Sequence of chain 1.A:
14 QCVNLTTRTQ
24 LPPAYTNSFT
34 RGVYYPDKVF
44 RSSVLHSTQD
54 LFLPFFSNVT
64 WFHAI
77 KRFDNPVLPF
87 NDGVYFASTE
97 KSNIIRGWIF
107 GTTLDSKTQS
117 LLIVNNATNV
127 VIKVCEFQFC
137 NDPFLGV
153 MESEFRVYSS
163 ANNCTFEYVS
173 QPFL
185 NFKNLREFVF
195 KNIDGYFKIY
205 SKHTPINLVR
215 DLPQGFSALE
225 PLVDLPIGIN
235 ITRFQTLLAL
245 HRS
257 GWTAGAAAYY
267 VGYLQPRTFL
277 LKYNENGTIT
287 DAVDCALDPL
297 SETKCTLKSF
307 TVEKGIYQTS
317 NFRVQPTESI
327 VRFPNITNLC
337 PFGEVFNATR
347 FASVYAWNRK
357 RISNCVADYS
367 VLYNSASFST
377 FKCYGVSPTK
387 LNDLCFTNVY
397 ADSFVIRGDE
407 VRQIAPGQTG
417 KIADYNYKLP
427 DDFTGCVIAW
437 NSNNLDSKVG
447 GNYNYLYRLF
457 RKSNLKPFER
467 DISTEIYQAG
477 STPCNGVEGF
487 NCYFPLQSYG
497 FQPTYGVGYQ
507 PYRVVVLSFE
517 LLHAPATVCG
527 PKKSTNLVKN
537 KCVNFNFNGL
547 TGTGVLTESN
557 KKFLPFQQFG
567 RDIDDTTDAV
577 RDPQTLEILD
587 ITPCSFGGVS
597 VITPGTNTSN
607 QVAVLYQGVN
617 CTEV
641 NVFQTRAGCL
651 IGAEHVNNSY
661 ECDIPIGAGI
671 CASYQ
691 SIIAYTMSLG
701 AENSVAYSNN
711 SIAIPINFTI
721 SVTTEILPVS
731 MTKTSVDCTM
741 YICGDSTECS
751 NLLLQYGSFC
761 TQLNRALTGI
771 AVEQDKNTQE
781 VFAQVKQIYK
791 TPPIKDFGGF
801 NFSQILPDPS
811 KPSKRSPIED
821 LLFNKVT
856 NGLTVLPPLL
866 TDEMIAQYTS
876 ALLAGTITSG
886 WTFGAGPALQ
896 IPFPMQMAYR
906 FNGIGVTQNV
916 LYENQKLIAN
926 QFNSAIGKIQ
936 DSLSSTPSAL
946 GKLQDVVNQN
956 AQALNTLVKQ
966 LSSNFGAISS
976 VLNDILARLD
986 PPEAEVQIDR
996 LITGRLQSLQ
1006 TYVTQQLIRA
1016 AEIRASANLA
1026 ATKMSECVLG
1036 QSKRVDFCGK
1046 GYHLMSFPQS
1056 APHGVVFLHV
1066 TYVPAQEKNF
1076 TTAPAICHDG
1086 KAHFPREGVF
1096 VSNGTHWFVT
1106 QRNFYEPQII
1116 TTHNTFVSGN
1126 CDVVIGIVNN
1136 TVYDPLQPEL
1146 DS

The protein below binds the small molecule below.
Small molecule (SMILES): CC(=O)N[C@H]1[C@H](O[C@H]2[C@H](O)[C@@H](NC(C)=O)CO[C@@H]2CO)O[C@H](CO)[C@@H](O)[C@@H]1O

Binding-site contacts:
Ligand atom C5 contacts residue SER803 of chain 1.A at 3.3 Å.
Ligand atom C5 contacts residue ASN801 of chain 1.A at 3.7 Å.
Ligand atom C5 contacts residue GLN804 of chain 1.A at 4.3 Å.
Ligand atom C8 contacts residue GLN804 of chain 1.A at 4.5 Å.
Ligand atom O5 contacts residue ASN801 of chain 1.A at 2.3 Å (h-bond).
Ligand atom O6 contacts residue GLN804 of chain 1.A at 3.2 Å (h-bond).
Ligand atom C3 contacts residue ASN801 of chain 1.A at 3.8 Å.
Ligand atom O7 contacts residue ASN801 of chain 1.A at 3.9 Å.
Ligand atom C1 contacts residue SER803 of chain 1.A at 3.6 Å.
Ligand atom C4 contacts residue ASN801 of chain 1.A at 4.2 Å.
Ligand atom C6 contacts residue SER803 of chain 1.A at 3.6 Å.
Ligand atom N2 contacts residue ASN801 of chain 1.A at 3.0 Å (h-bond).
Ligand atom O5 contacts residue SER803 of chain 1.A at 3.2 Å (h-bond).
Ligand atom C2 contacts residue ASN801 of chain 1.A at 2.5 Å.
Ligand atom C7 contacts residue ASN801 of chain 1.A at 3.6 Å.
Ligand atom C1 contacts residue ASN801 of chain 1.A at 1.4 Å.
Ligand atom C6 contacts residue GLN804 of chain 1.A at 3.5 Å.
Ligand atom O6 contacts residue ASN801 of chain 1.A at 4.4 Å.
Ligand atom O6 contacts residue SER803 of chain 1.A at 3.5 Å (h-bond).